This protein binds this small molecule.
Small molecule (SMILES): N[C@@H](CCC(=O)O)C(=O)O

Sequence of chain 1.C:
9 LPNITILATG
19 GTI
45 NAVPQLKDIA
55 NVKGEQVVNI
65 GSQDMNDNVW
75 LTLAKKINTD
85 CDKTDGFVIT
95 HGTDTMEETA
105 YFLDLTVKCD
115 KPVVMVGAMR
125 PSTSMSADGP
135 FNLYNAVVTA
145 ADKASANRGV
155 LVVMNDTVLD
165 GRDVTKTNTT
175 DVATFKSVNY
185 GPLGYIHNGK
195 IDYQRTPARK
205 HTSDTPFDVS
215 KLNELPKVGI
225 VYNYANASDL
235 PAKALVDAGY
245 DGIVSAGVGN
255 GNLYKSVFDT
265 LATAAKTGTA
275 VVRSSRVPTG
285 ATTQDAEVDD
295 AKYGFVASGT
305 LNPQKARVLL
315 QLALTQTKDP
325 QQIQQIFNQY

Binding-site contacts:
Ligand atom OXT contacts residue THR97 of chain 1.C at 3.5 Å (h-bond).
Ligand atom CA contacts residue GLN67 of chain 1.C at 3.5 Å.
Ligand atom OE2 contacts residue GLY96 of chain 1.C at 3.8 Å.
Ligand atom CA contacts residue ASP98 of chain 1.C at 3.7 Å.
Ligand atom C contacts residue SER66 of chain 1.C at 3.4 Å.
Ligand atom CB contacts residue GLU291 of chain 1.D at 3.2 Å.
Ligand atom CA contacts residue GLU291 of chain 1.D at 3.2 Å.
Ligand atom OE1 contacts residue GLY19 of chain 1.C at 3.0 Å.
Ligand atom OE2 contacts residue THR20 of chain 1.C at 4.2 Å.
Ligand atom CG contacts residue GLU291 of chain 1.D at 4.2 Å.
Ligand atom OE2 contacts residue THR97 of chain 1.C at 2.7 Å (h-bond).
Ligand atom O contacts residue GLY96 of chain 1.C at 3.3 Å.
Ligand atom OE2 contacts residue ALA122 of chain 1.C at 3.5 Å (h-bond).
Ligand atom CD contacts residue THR97 of chain 1.C at 3.7 Å.
Ligand atom N contacts residue GLN67 of chain 1.C at 2.9 Å (h-bond).
Ligand atom C contacts residue GLY96 of chain 1.C at 3.7 Å.
Ligand atom OXT contacts residue GLY96 of chain 1.C at 3.4 Å.
Ligand atom OE1 contacts residue GLY96 of chain 1.C at 3.5 Å.
Ligand atom N contacts residue GLU291 of chain 1.D at 2.7 Å (salt-bridge).
Ligand atom OE1 contacts residue THR20 of chain 1.C at 2.6 Å (h-bond).
Ligand atom O contacts residue SER66 of chain 1.C at 2.8 Å (h-bond).
Ligand atom CD contacts residue THR20 of chain 1.C at 3.5 Å.
Ligand atom CD contacts residue ALA122 of chain 1.C at 3.9 Å (hydrophobic).
Ligand atom O contacts residue GLY19 of chain 1.C at 3.8 Å.
Ligand atom O contacts residue GLY65 of chain 1.C at 3.4 Å.
Ligand atom C contacts residue THR97 of chain 1.C at 4.2 Å.
Ligand atom CD contacts residue GLY96 of chain 1.C at 3.9 Å.
Ligand atom CG contacts residue THR20 of chain 1.C at 3.7 Å.
Ligand atom C contacts residue GLN67 of chain 1.C at 3.5 Å.
Ligand atom CD contacts residue GLY19 of chain 1.C at 4.1 Å.
Ligand atom OE1 contacts residue THR97 of chain 1.C at 3.9 Å.
Ligand atom CB contacts residue ASP98 of chain 1.C at 4.1 Å.
Ligand atom OXT contacts residue GLN67 of chain 1.C at 4.0 Å.
Ligand atom N contacts residue ASP98 of chain 1.C at 2.6 Å (salt-bridge).
Ligand atom OXT contacts residue SER66 of chain 1.C at 2.6 Å (h-bond).
Ligand atom N contacts residue ASN256 of chain 1.D at 3.4 Å (h-bond).
Ligand atom O contacts residue GLN67 of chain 1.C at 3.8 Å.
Ligand atom C contacts residue ASP98 of chain 1.C at 4.0 Å.
Ligand atom OXT contacts residue ASP98 of chain 1.C at 3.1 Å (salt-bridge).
Ligand atom OE1 contacts residue ALA122 of chain 1.C at 4.0 Å.

Sequence of chain 1.D:
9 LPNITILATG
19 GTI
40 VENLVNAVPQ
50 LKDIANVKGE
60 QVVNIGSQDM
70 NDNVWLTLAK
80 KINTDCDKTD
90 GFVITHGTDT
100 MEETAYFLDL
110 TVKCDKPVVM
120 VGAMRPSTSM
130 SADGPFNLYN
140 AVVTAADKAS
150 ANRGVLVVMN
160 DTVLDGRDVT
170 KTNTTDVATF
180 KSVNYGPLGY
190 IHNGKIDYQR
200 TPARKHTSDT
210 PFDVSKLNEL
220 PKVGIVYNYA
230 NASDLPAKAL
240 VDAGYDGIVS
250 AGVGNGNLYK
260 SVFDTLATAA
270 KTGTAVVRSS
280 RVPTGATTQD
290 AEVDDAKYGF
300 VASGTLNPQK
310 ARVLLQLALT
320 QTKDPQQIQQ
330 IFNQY